A protein and the small-molecule ligand that binds it are described below.
Small molecule (SMILES): CC(=O)N[C@@H]1[C@@H](O)[C@H](O)[C@@H](CO)O[C@H]1O

Binding-site contacts:
Ligand atom C8 contacts residue GLN641 of chain 1.A at 3.9 Å.
Ligand atom O7 contacts residue ASN613 of chain 1.A at 2.9 Å (h-bond).
Ligand atom C8 contacts residue ASN613 of chain 1.A at 4.3 Å.
Ligand atom O5 contacts residue ASN613 of chain 1.A at 2.4 Å (h-bond).
Ligand atom N2 contacts residue ASN613 of chain 1.A at 2.9 Å (h-bond).
Ligand atom C4 contacts residue ASN613 of chain 1.A at 4.2 Å.
Ligand atom C3 contacts residue ASN613 of chain 1.A at 3.8 Å.
Ligand atom C2 contacts residue ASN613 of chain 1.A at 2.5 Å.
Ligand atom C1 contacts residue ASN613 of chain 1.A at 1.4 Å.
Ligand atom C7 contacts residue ASN613 of chain 1.A at 3.1 Å.
Ligand atom C5 contacts residue ASN613 of chain 1.A at 3.7 Å.

Sequence of chain 1.A:
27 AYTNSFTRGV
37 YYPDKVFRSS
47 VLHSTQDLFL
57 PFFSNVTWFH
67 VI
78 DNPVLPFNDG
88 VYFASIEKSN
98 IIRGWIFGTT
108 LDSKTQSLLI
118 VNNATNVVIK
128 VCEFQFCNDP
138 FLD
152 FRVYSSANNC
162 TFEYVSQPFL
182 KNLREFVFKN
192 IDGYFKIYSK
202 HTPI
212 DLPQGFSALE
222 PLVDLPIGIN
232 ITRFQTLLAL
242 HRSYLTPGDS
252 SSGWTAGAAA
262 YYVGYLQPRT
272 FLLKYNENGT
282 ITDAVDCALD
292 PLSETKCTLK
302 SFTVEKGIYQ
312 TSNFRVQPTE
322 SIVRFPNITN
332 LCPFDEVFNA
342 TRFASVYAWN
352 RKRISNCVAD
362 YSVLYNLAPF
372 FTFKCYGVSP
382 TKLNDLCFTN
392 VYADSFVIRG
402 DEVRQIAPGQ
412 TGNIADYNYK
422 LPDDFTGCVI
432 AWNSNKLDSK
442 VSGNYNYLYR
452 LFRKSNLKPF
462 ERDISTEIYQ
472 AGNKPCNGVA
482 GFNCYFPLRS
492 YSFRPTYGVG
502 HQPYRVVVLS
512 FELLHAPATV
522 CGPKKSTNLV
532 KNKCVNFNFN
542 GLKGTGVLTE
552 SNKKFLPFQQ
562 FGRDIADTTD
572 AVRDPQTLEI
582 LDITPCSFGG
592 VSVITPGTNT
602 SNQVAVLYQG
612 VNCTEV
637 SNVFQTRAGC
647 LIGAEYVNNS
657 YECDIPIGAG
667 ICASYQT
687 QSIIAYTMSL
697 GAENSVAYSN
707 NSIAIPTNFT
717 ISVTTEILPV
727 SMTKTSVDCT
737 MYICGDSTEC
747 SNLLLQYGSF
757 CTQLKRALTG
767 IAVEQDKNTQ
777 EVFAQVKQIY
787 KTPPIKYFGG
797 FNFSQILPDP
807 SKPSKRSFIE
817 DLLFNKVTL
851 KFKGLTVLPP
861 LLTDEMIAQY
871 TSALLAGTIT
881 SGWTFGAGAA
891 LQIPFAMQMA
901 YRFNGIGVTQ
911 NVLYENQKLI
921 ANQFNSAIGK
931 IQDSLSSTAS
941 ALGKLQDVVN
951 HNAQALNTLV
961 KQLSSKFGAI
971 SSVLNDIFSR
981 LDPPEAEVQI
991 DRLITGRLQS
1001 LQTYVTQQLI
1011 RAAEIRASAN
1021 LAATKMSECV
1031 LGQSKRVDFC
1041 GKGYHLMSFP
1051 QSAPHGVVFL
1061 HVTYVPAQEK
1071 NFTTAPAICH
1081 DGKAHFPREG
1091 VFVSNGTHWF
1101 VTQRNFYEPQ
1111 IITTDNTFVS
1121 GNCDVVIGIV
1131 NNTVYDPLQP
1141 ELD